Binding-site contacts:
Ligand atom C3 contacts residue ASN315 of chain 1.A at 4.1 Å.
Ligand atom C8 contacts residue ASN315 of chain 1.A at 3.2 Å.
Ligand atom C6 contacts residue SER331 of chain 1.A at 3.6 Å.
Ligand atom O5 contacts residue ASN315 of chain 1.A at 2.3 Å (h-bond).
Ligand atom O7 contacts residue ASN315 of chain 1.A at 3.0 Å (h-bond).
Ligand atom O3 contacts residue THR313 of chain 1.A at 4.3 Å.
Ligand atom O7 contacts residue LEU329 of chain 1.A at 4.0 Å.
Ligand atom C6 contacts residue GLN333 of chain 1.A at 4.0 Å.
Ligand atom O6 contacts residue SER331 of chain 1.A at 3.8 Å.
Ligand atom C5 contacts residue THR313 of chain 1.A at 3.5 Å.
Ligand atom C6 contacts residue THR332 of chain 1.A at 4.0 Å.
Ligand atom O6 contacts residue THR313 of chain 1.A at 4.0 Å.
Ligand atom C6 contacts residue THR313 of chain 1.A at 4.0 Å.
Ligand atom C1 contacts residue ASN315 of chain 1.A at 1.6 Å.
Ligand atom C5 contacts residue SER331 of chain 1.A at 3.8 Å.
Ligand atom C6 contacts residue THR313 of chain 1.A at 4.3 Å.
Ligand atom C7 contacts residue ASN315 of chain 1.A at 3.2 Å.
Ligand atom C2 contacts residue ASN315 of chain 1.A at 3.1 Å.
Ligand atom C4 contacts residue ASN315 of chain 1.A at 4.4 Å.
Ligand atom N2 contacts residue ASN315 of chain 1.A at 3.6 Å.
Ligand atom C3 contacts residue THR313 of chain 1.A at 3.9 Å.
Ligand atom C4 contacts residue THR313 of chain 1.A at 3.6 Å.
Ligand atom C6 contacts residue SER331 of chain 1.A at 3.2 Å.
Ligand atom C5 contacts residue ASN315 of chain 1.A at 3.5 Å.
Ligand atom C5 contacts residue SER331 of chain 1.A at 3.9 Å.
Ligand atom O5 contacts residue SER331 of chain 1.A at 4.2 Å.

Sequence of chain 1.A:
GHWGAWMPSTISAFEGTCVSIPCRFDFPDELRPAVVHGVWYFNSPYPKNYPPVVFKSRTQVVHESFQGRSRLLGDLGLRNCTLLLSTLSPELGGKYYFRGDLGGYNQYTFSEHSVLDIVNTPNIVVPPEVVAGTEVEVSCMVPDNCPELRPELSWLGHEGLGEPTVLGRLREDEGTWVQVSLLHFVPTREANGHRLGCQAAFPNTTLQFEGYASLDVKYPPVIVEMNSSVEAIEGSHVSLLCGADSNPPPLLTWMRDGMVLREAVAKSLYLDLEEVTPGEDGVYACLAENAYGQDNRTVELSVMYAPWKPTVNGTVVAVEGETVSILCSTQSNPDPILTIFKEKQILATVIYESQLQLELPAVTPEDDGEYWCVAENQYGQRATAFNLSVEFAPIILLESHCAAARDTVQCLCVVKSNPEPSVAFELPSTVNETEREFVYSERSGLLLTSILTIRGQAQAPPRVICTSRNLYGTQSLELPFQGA

This small molecule binds to this protein.
Small molecule (SMILES): CC(=O)N[C@H]1CO[C@H](CO[C@@H]2O[C@@H](C)[C@@H](O)[C@@H](O)[C@@H]2O)[C@@H](O)[C@@H]1O